Sequence of chain 1.A:
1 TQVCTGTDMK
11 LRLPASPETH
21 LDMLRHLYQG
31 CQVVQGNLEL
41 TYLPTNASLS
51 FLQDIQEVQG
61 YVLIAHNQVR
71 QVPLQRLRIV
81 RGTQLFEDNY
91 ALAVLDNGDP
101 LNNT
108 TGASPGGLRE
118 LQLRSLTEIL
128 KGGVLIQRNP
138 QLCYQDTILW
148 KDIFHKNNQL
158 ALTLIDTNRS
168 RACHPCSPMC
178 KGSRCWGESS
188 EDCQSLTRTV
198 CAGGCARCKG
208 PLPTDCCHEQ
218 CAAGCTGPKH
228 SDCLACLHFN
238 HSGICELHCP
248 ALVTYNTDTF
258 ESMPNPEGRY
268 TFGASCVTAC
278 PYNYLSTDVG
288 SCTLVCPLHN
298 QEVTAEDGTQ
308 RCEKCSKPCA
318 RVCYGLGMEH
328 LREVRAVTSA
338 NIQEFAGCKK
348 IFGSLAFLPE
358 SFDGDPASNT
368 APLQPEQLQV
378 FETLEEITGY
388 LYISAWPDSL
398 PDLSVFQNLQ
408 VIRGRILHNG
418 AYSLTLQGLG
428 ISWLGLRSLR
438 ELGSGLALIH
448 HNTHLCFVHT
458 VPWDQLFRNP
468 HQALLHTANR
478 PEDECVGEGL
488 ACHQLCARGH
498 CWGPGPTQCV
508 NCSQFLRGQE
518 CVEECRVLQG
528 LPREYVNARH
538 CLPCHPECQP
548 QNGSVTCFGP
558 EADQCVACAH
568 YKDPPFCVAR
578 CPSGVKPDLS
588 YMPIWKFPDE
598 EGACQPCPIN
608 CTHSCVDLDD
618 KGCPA

Binding-site contacts:
Ligand atom C2 contacts residue ASP163 of chain 1.A at 4.3 Å.
Ligand atom C1 contacts residue ASP163 of chain 1.A at 4.5 Å.
Ligand atom O7 contacts residue ASP163 of chain 1.A at 3.6 Å (salt-bridge).
Ligand atom C3 contacts residue ASN165 of chain 1.A at 3.4 Å.
Ligand atom O3 contacts residue ASN165 of chain 1.A at 3.2 Å (h-bond).
Ligand atom N2 contacts residue ASN165 of chain 1.A at 3.6 Å (h-bond).
Ligand atom C2 contacts residue ASN165 of chain 1.A at 2.5 Å.
Ligand atom C1 contacts residue ASN165 of chain 1.A at 1.4 Å.
Ligand atom C4 contacts residue ASN165 of chain 1.A at 4.1 Å.
Ligand atom C7 contacts residue ASN165 of chain 1.A at 4.1 Å.
Ligand atom O7 contacts residue ASN165 of chain 1.A at 3.8 Å.
Ligand atom O5 contacts residue ASN165 of chain 1.A at 2.3 Å (h-bond).
Ligand atom C5 contacts residue ASN165 of chain 1.A at 3.6 Å.

A small-molecule ligand and the protein it binds are described below.
Small molecule (SMILES): CC(=O)N[C@@H]1[C@@H](O)[C@H](O)[C@@H](CO)O[C@H]1O